A small-molecule ligand and the protein it binds are described below.
Small molecule (SMILES): CC(=O)N[C@@H]1[C@@H](O)[C@H](O)[C@@H](CO)O[C@H]1O

Binding-site contacts:
Ligand atom C7 contacts residue ASN282 of chain 1.A at 3.2 Å.
Ligand atom C5 contacts residue ASN282 of chain 1.A at 3.7 Å.
Ligand atom O5 contacts residue ASN282 of chain 1.A at 2.4 Å (h-bond).
Ligand atom C8 contacts residue ASN282 of chain 1.A at 3.9 Å.
Ligand atom N2 contacts residue SER310 of chain 1.A at 4.1 Å.
Ligand atom C3 contacts residue ASN282 of chain 1.A at 3.7 Å.
Ligand atom C8 contacts residue THR309 of chain 1.A at 3.7 Å.
Ligand atom O7 contacts residue ASN282 of chain 1.A at 3.1 Å (h-bond).
Ligand atom C8 contacts residue SER310 of chain 1.A at 4.4 Å.
Ligand atom O6 contacts residue LYS560 of chain 1.A at 3.1 Å (salt-bridge).
Ligand atom N2 contacts residue ASN282 of chain 1.A at 2.8 Å (h-bond).
Ligand atom C4 contacts residue ASN282 of chain 1.A at 4.2 Å.
Ligand atom O6 contacts residue ILE280 of chain 1.A at 4.2 Å.
Ligand atom C2 contacts residue ASN282 of chain 1.A at 2.4 Å.
Ligand atom O5 contacts residue ILE280 of chain 1.A at 3.8 Å.
Ligand atom C1 contacts residue ILE280 of chain 1.A at 4.1 Å (hydrophobic).
Ligand atom C1 contacts residue ASN282 of chain 1.A at 1.4 Å.
Ligand atom C6 contacts residue LYS560 of chain 1.A at 4.3 Å.

Sequence of chain 1.A:
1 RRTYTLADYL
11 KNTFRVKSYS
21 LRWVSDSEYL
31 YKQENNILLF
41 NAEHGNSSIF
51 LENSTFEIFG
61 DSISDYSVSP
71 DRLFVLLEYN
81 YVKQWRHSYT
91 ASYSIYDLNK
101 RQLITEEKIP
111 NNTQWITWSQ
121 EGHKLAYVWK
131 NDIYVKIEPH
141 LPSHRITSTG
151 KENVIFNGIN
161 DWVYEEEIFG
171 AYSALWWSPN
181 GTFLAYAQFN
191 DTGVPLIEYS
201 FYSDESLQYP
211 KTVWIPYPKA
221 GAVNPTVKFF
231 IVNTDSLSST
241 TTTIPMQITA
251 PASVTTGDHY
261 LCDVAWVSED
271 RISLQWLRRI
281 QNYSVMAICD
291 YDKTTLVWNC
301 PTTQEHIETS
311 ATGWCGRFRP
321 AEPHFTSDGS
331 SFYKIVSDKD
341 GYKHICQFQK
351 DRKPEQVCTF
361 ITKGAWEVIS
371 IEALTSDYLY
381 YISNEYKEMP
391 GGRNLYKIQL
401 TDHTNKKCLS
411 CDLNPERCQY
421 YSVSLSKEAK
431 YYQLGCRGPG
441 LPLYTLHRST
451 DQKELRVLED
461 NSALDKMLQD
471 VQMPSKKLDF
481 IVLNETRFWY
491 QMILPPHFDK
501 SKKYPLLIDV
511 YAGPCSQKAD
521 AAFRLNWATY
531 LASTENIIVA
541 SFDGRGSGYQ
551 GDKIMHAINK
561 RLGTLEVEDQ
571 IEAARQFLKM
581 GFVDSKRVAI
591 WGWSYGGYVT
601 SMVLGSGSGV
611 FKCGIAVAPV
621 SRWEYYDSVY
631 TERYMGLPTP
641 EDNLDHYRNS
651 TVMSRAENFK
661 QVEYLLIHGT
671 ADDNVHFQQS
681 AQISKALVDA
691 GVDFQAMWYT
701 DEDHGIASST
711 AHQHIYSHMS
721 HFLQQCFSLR